Sequence of chain 2.A:
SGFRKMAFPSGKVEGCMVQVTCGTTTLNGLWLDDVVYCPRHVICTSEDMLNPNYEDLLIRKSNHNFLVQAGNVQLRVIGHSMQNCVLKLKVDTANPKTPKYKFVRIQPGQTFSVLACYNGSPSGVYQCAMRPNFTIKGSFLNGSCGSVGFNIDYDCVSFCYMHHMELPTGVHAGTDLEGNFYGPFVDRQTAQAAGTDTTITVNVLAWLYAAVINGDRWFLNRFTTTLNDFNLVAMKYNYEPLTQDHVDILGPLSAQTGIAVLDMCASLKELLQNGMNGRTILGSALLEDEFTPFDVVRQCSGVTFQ

Sequence of chain 1.A:
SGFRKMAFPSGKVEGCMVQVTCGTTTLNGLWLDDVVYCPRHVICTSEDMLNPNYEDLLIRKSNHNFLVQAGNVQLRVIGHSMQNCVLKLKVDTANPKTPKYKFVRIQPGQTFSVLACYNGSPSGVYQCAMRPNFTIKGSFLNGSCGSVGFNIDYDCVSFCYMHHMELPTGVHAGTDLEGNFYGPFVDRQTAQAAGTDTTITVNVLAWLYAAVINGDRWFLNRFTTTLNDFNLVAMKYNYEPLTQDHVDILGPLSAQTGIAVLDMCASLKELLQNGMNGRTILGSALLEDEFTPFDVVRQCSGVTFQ

Binding-site contacts:
Ligand atom C25 contacts residue ASN142 of chain 2.A at 3.5 Å.
Ligand atom C17 contacts residue CYS145 of chain 2.A at 2.7 Å (hydrophobic).
Ligand atom C23 contacts residue CYS145 of chain 2.A at 3.0 Å (hydrophobic).
Ligand atom C16 contacts residue GLU166 of chain 2.A at 3.3 Å.
Ligand atom C7 contacts residue ARG188 of chain 2.A at 3.7 Å.
Ligand atom C18 contacts residue CYS145 of chain 2.A at 1.9 Å (hydrophobic).
Ligand atom O2 contacts residue GLN189 of chain 2.A at 3.3 Å.
Ligand atom N3 contacts residue CYS145 of chain 2.A at 3.1 Å (h-bond).
Ligand atom C16 contacts residue THR190 of chain 2.A at 3.7 Å.
Ligand atom C8 contacts residue GLN189 of chain 2.A at 3.7 Å.
Ligand atom O6 contacts residue HIS163 of chain 2.A at 2.7 Å (h-bond).
Ligand atom C22 contacts residue THR26 of chain 2.A at 3.3 Å.
Ligand atom C13 contacts residue GLU166 of chain 2.A at 3.5 Å.
Ligand atom C21 contacts residue THR26 of chain 2.A at 3.3 Å.
Ligand atom F3 contacts residue GLU166 of chain 2.A at 2.2 Å.
Ligand atom F3 contacts residue LEU167 of chain 2.A at 3.0 Å.
Ligand atom C27 contacts residue GLU166 of chain 2.A at 3.2 Å.
Ligand atom F2 contacts residue THR190 of chain 2.A at 3.0 Å.
Ligand atom F1 contacts residue THR190 of chain 2.A at 3.6 Å.
Ligand atom C22 contacts residue GLY143 of chain 2.A at 3.5 Å.
Ligand atom C15 contacts residue GLU166 of chain 2.A at 3.6 Å.
Ligand atom O2 contacts residue THR190 of chain 2.A at 3.5 Å (h-bond).
Ligand atom O5 contacts residue GLY143 of chain 2.A at 3.0 Å (h-bond).
Ligand atom O5 contacts residue SER144 of chain 2.A at 3.1 Å (h-bond).
Ligand atom C19 contacts residue CYS145 of chain 2.A at 2.7 Å (hydrophobic).
Ligand atom F1 contacts residue MET165 of chain 2.A at 3.2 Å.
Ligand atom C6 contacts residue HIS41 of chain 2.A at 3.7 Å.
Ligand atom O5 contacts residue CYS145 of chain 2.A at 2.8 Å (h-bond).
Ligand atom C18 contacts residue HIS41 of chain 2.A at 3.6 Å.
Ligand atom O4 contacts residue CYS145 of chain 2.A at 2.9 Å (h-bond).
Ligand atom O3 contacts residue GLU166 of chain 2.A at 2.9 Å (salt-bridge).
Ligand atom N3 contacts residue HIS164 of chain 2.A at 3.0 Å (h-bond).
Ligand atom N2 contacts residue GLU166 of chain 2.A at 2.8 Å (salt-bridge).
Ligand atom F1 contacts residue GLN192 of chain 2.A at 3.6 Å.
Ligand atom C24 contacts residue ASN142 of chain 2.A at 3.4 Å.
Ligand atom O4 contacts residue HIS41 of chain 2.A at 2.7 Å (h-bond).
Ligand atom C2 contacts residue HIS164 of chain 2.A at 3.5 Å.
Ligand atom O3 contacts residue MET165 of chain 2.A at 3.3 Å.
Ligand atom O6 contacts residue MET165 of chain 2.A at 3.6 Å.
Ligand atom C27 contacts residue PHE140 of chain 2.A at 3.6 Å (hydrophobic).

This small molecule binds to this protein.
Small molecule (SMILES): CC(C)(C)[C@H](NC(=O)C(F)(F)F)C(=O)N1C[C@H]2[C@@H]([C@H]1C(=O)N[C@@H](CN1CCCCC1=O)[C@@H](O)C(=O)N1CCC1)C2(C)C